Sequence of chain 1.A:
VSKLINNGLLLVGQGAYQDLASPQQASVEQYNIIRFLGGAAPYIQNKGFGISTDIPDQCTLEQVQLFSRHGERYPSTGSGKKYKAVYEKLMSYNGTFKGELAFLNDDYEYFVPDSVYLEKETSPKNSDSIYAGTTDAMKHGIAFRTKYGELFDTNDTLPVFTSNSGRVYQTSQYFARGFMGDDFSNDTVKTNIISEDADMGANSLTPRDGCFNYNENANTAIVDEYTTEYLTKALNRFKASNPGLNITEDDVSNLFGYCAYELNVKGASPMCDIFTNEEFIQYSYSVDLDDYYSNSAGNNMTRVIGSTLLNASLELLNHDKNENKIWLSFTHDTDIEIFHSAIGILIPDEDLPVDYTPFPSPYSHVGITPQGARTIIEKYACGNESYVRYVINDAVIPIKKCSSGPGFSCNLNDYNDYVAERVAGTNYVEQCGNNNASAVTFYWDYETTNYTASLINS

This protein binds this small molecule.
Small molecule (SMILES): CC(=O)N[C@@H]1[C@@H](O)[C@H](O)[C@@H](CO)O[C@H]1O

Binding-site contacts:
Ligand atom O6 contacts residue ALA198 of chain 1.A at 3.8 Å.
Ligand atom O7 contacts residue ASN436 of chain 1.A at 3.8 Å.
Ligand atom O5 contacts residue ASP199 of chain 1.A at 3.5 Å.
Ligand atom C3 contacts residue ASN436 of chain 1.A at 3.9 Å.
Ligand atom C2 contacts residue ASN434 of chain 1.A at 4.2 Å.
Ligand atom O7 contacts residue ASN435 of chain 1.A at 3.0 Å.
Ligand atom C5 contacts residue PHE212 of chain 1.A at 4.5 Å (hydrophobic).
Ligand atom C1 contacts residue ASN436 of chain 1.A at 1.4 Å.
Ligand atom O5 contacts residue PHE212 of chain 1.A at 4.0 Å.
Ligand atom C5 contacts residue ASN436 of chain 1.A at 3.7 Å.
Ligand atom O5 contacts residue ALA198 of chain 1.A at 4.2 Å.
Ligand atom O5 contacts residue ASN436 of chain 1.A at 2.4 Å (h-bond).
Ligand atom C7 contacts residue ASN435 of chain 1.A at 3.8 Å.
Ligand atom C4 contacts residue ASN436 of chain 1.A at 4.2 Å.
Ligand atom C7 contacts residue ASN436 of chain 1.A at 3.6 Å.
Ligand atom C6 contacts residue PHE212 of chain 1.A at 4.4 Å (hydrophobic).
Ligand atom C6 contacts residue ASP199 of chain 1.A at 3.9 Å.
Ligand atom C4 contacts residue PHE212 of chain 1.A at 4.5 Å (hydrophobic).
Ligand atom O5 contacts residue ASN434 of chain 1.A at 4.0 Å.
Ligand atom N2 contacts residue ASN436 of chain 1.A at 3.0 Å (h-bond).
Ligand atom C1 contacts residue ASP199 of chain 1.A at 4.0 Å.
Ligand atom C2 contacts residue ASN436 of chain 1.A at 2.5 Å.
Ligand atom O6 contacts residue PHE212 of chain 1.A at 3.3 Å.
Ligand atom C8 contacts residue ASN435 of chain 1.A at 3.6 Å.
Ligand atom O7 contacts residue ASN434 of chain 1.A at 4.4 Å.
Ligand atom O6 contacts residue ASP199 of chain 1.A at 4.3 Å.
Ligand atom C1 contacts residue ASN434 of chain 1.A at 3.7 Å.
Ligand atom C8 contacts residue ASN436 of chain 1.A at 4.2 Å.
Ligand atom C5 contacts residue ASP199 of chain 1.A at 4.0 Å.